Sequence of chain 1.K:
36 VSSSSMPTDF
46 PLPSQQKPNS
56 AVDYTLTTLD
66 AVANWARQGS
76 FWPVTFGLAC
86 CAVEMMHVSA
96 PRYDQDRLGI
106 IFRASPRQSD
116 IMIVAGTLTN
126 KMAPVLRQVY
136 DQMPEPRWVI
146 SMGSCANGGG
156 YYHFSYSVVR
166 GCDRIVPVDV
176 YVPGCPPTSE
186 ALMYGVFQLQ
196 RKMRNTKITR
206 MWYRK

Sequence of chain 1.KA:
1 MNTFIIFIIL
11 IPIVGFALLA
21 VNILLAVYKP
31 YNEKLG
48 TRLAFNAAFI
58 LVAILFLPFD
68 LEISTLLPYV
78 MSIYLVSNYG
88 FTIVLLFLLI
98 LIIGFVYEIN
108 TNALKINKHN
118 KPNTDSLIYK

Binding-site contacts:
Ligand atom C26 contacts residue LEU16 of chain 1.IA at 3.6 Å (hydrophobic).
Ligand atom C1M contacts residue ARG108 of chain 1.K at 3.4 Å.
Ligand atom C16 contacts residue PHE228 of chain 1.IA at 3.4 Å (hydrophobic).
Ligand atom C28 contacts residue LEU16 of chain 1.IA at 3.7 Å (hydrophobic).
Ligand atom C7 contacts residue ARG297 of chain 1.IA at 3.9 Å.
Ligand atom C15 contacts residue TRP77 of chain 1.K at 3.5 Å (hydrophobic).
Ligand atom C21 contacts residue ALA50 of chain 1.IA at 3.8 Å (hydrophobic).
Ligand atom C3 contacts residue ILE106 of chain 1.K at 3.5 Å (hydrophobic).
Ligand atom C15 contacts residue LEU57 of chain 1.IA at 3.5 Å (hydrophobic).
Ligand atom C5 contacts residue ARG297 of chain 1.IA at 3.7 Å.
Ligand atom O5 contacts residue ARG27 of chain 1.IA at 3.9 Å.
Ligand atom C17 contacts residue ASP53 of chain 1.IA at 3.6 Å.
Ligand atom C12 contacts residue PHE228 of chain 1.IA at 2.8 Å (hydrophobic).
Ligand atom C20 contacts residue PHE228 of chain 1.IA at 3.6 Å (hydrophobic).
Ligand atom C16 contacts residue ASP53 of chain 1.IA at 3.5 Å.
Ligand atom C15 contacts residue ASP53 of chain 1.IA at 3.6 Å.
Ligand atom C10 contacts residue GLU26 of chain 1.IA at 3.1 Å.
Ligand atom C3M contacts residue ILE106 of chain 1.K at 3.4 Å (hydrophobic).
Ligand atom C1 contacts residue ARG297 of chain 1.IA at 3.5 Å.
Ligand atom O5 contacts residue GLU26 of chain 1.IA at 3.4 Å (salt-bridge).
Ligand atom C21 contacts residue ALA20 of chain 1.IA at 3.8 Å (hydrophobic).
Ligand atom C19 contacts residue ALA50 of chain 1.IA at 3.7 Å (hydrophobic).
Ligand atom O4 contacts residue ILE106 of chain 1.K at 3.6 Å.
Ligand atom C10 contacts residue PHE228 of chain 1.IA at 3.7 Å (hydrophobic).
Ligand atom C18 contacts residue ALA50 of chain 1.IA at 3.2 Å (hydrophobic).
Ligand atom C18 contacts residue PHE228 of chain 1.IA at 3.8 Å (hydrophobic).
Ligand atom C20 contacts residue VAL225 of chain 1.IA at 3.8 Å (hydrophobic).
Ligand atom C10 contacts residue THR23 of chain 1.IA at 3.8 Å.
Ligand atom C10 contacts residue TYR232 of chain 1.IA at 3.9 Å (hydrophobic).
Ligand atom C23 contacts residue ALA20 of chain 1.IA at 3.6 Å (hydrophobic).
Ligand atom C13 contacts residue TRP77 of chain 1.K at 3.8 Å (hydrophobic).
Ligand atom C14 contacts residue PHE228 of chain 1.IA at 3.8 Å (hydrophobic).
Ligand atom C17 contacts residue PHE228 of chain 1.IA at 3.6 Å (hydrophobic).
Ligand atom C13 contacts residue PHE228 of chain 1.IA at 3.3 Å (hydrophobic).
Ligand atom C5 contacts residue ILE106 of chain 1.K at 3.5 Å (hydrophobic).
Ligand atom C6 contacts residue ARG297 of chain 1.IA at 3.4 Å.
Ligand atom C15 contacts residue PHE224 of chain 1.IA at 3.9 Å (hydrophobic).
Ligand atom C14 contacts residue ASP53 of chain 1.IA at 3.6 Å.
Ligand atom C27 contacts residue LEU16 of chain 1.IA at 3.8 Å (hydrophobic).
Ligand atom C4 contacts residue ILE106 of chain 1.K at 3.2 Å (hydrophobic).

This small molecule binds to this protein.
Small molecule (SMILES): COC1=C(OC)C(=O)C(C/C=C(\C)CC/C=C(\C)CC/C=C(\C)CC/C=C(/C)CC/C=C(\C)CC/C=C(\C)CC/C=C(\C)CC/C=C(/C)CCC=C(C)C)=C(C)C1=O

Sequence of chain 1.IA:
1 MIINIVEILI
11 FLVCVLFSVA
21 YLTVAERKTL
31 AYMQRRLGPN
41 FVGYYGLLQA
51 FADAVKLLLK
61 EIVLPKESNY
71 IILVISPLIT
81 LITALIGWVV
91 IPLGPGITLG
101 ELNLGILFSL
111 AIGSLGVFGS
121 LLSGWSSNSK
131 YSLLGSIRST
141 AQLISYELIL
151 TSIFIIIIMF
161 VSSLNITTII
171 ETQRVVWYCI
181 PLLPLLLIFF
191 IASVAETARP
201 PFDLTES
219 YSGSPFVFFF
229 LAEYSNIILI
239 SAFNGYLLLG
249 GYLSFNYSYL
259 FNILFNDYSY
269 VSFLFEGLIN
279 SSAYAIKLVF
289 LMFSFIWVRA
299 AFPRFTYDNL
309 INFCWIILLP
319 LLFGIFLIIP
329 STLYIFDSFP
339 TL